This protein binds this small molecule.
Small molecule (SMILES): CC(=O)N[C@@H]1[C@@H](O)[C@H](O)[C@@H](CO)O[C@H]1O

Binding-site contacts:
Ligand atom O5 contacts residue ASN1131 of chain 1.B at 2.4 Å (h-bond).
Ligand atom C4 contacts residue ASN1131 of chain 1.B at 4.2 Å.
Ligand atom C8 contacts residue VAL1130 of chain 1.B at 4.3 Å (hydrophobic).
Ligand atom C5 contacts residue ASN1131 of chain 1.B at 3.7 Å.
Ligand atom C3 contacts residue ASN1131 of chain 1.B at 3.8 Å.
Ligand atom O7 contacts residue ILE1129 of chain 1.B at 3.2 Å (h-bond).
Ligand atom C7 contacts residue ASN1131 of chain 1.B at 3.8 Å.
Ligand atom C2 contacts residue ASN1131 of chain 1.B at 2.5 Å.
Ligand atom C8 contacts residue ASN1131 of chain 1.B at 3.7 Å.
Ligand atom N2 contacts residue ASN1131 of chain 1.B at 2.9 Å (h-bond).
Ligand atom C1 contacts residue ASN1131 of chain 1.B at 1.5 Å.
Ligand atom C8 contacts residue ILE1129 of chain 1.B at 3.7 Å (hydrophobic).
Ligand atom C7 contacts residue ILE1129 of chain 1.B at 3.6 Å (hydrophobic).

Sequence of chain 1.B:
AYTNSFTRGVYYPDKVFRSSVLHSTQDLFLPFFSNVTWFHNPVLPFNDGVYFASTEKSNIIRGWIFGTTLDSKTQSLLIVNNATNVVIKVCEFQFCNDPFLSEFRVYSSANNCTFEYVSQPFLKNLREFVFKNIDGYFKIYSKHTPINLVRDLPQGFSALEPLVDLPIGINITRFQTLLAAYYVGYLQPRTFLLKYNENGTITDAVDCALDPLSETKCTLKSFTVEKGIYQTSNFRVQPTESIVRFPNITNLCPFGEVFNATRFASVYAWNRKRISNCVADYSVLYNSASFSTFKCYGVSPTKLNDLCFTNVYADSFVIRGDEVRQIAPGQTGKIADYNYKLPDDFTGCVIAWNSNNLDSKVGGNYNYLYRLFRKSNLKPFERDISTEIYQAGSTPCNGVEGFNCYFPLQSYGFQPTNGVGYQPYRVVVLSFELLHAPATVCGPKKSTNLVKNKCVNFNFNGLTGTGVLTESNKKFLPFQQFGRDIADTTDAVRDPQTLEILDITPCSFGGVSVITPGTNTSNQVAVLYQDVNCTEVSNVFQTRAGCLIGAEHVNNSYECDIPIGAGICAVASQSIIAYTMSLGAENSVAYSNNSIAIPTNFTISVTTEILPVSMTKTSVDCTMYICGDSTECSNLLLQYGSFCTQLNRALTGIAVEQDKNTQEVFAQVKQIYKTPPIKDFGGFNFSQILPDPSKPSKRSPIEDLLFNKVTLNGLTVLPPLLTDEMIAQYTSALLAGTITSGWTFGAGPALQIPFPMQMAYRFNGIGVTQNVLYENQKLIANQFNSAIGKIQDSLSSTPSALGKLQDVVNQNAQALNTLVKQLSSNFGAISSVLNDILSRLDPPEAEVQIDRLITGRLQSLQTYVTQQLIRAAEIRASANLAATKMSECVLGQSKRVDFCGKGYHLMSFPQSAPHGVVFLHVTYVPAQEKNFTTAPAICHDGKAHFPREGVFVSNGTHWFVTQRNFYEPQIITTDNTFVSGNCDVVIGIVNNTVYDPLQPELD